Sequence of chain 1.A:
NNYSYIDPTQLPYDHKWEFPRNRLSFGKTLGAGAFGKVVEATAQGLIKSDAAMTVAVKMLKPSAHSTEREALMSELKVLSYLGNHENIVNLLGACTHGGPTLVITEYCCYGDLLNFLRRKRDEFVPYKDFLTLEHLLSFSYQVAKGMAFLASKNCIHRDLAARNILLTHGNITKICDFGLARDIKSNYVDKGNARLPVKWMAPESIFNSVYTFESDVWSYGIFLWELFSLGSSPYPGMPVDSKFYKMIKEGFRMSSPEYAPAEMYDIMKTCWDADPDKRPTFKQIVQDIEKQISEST

The protein below binds the small molecule below.
Small molecule (SMILES): CCN[C@@](C)(c1ccc(F)cc1)c1cnc(N2CCN(c3ncnn4cc(-c5cnn(C)c5)cc34)CC2)nc1

Binding-site contacts:
Ligand atom C10 contacts residue LEU192 of chain 1.A at 3.4 Å (hydrophobic).
Ligand atom C17 contacts residue VAL56 of chain 1.A at 3.6 Å (hydrophobic).
Ligand atom C36 contacts residue LEU192 of chain 1.A at 3.5 Å (hydrophobic).
Ligand atom C36 contacts residue GLU124 of chain 1.A at 3.3 Å.
Ligand atom N08 contacts residue LEU48 of chain 1.A at 3.7 Å.
Ligand atom C07 contacts residue TYR125 of chain 1.A at 3.6 Å (hydrophobic).
Ligand atom C36 contacts residue ALA74 of chain 1.A at 3.5 Å (hydrophobic).
Ligand atom C28 contacts residue MET77 of chain 1.A at 3.7 Å (hydrophobic).
Ligand atom C30 contacts residue LYS55 of chain 1.A at 3.5 Å.
Ligand atom C28 contacts residue LYS76 of chain 1.A at 3.5 Å.
Ligand atom C34 contacts residue ASP203 of chain 1.A at 3.6 Å.
Ligand atom C09 contacts residue LEU48 of chain 1.A at 3.7 Å (hydrophobic).
Ligand atom C04 contacts residue GLY129 of chain 1.A at 3.8 Å.
Ligand atom F31 contacts residue MET77 of chain 1.A at 3.3 Å.
Ligand atom N08 contacts residue LEU192 of chain 1.A at 3.7 Å.
Ligand atom C30 contacts residue GLY54 of chain 1.A at 3.6 Å.
Ligand atom C24 contacts residue GLY51 of chain 1.A at 3.5 Å.
Ligand atom N02 contacts residue GLY129 of chain 1.A at 3.7 Å.
Ligand atom N18 contacts residue VAL56 of chain 1.A at 3.7 Å.
Ligand atom C09 contacts residue LEU192 of chain 1.A at 3.5 Å (hydrophobic).
Ligand atom N22 contacts residue GLY49 of chain 1.A at 3.7 Å.
Ligand atom C29 contacts residue MET77 of chain 1.A at 3.3 Å (hydrophobic).
Ligand atom C39 contacts residue GLY129 of chain 1.A at 3.5 Å.
Ligand atom C39 contacts residue CYS126 of chain 1.A at 3.5 Å (hydrophobic).
Ligand atom C29 contacts residue GLY54 of chain 1.A at 3.6 Å.
Ligand atom C38 contacts residue LEU48 of chain 1.A at 3.7 Å (hydrophobic).
Ligand atom C05 contacts residue GLY129 of chain 1.A at 3.5 Å.
Ligand atom C24 contacts residue ALA50 of chain 1.A at 3.7 Å (hydrophobic).
Ligand atom C29 contacts residue LYS55 of chain 1.A at 3.4 Å.
Ligand atom C27 contacts residue LYS76 of chain 1.A at 3.6 Å.
Ligand atom C29 contacts residue LYS76 of chain 1.A at 3.5 Å.
Ligand atom C01 contacts residue CYS127 of chain 1.A at 3.3 Å (hydrophobic).
Ligand atom C07 contacts residue CYS126 of chain 1.A at 3.0 Å (hydrophobic).
Ligand atom N37 contacts residue TYR125 of chain 1.A at 3.6 Å.
Ligand atom N37 contacts residue LEU192 of chain 1.A at 3.6 Å.
Ligand atom N37 contacts residue CYS126 of chain 1.A at 3.2 Å (h-bond).
Ligand atom F31 contacts residue LEU78 of chain 1.A at 3.2 Å.
Ligand atom C19 contacts residue ASP203 of chain 1.A at 3.7 Å.
Ligand atom N37 contacts residue GLU124 of chain 1.A at 3.8 Å.
Ligand atom N35 contacts residue LEU192 of chain 1.A at 3.4 Å.